Sequence of chain 1.C:
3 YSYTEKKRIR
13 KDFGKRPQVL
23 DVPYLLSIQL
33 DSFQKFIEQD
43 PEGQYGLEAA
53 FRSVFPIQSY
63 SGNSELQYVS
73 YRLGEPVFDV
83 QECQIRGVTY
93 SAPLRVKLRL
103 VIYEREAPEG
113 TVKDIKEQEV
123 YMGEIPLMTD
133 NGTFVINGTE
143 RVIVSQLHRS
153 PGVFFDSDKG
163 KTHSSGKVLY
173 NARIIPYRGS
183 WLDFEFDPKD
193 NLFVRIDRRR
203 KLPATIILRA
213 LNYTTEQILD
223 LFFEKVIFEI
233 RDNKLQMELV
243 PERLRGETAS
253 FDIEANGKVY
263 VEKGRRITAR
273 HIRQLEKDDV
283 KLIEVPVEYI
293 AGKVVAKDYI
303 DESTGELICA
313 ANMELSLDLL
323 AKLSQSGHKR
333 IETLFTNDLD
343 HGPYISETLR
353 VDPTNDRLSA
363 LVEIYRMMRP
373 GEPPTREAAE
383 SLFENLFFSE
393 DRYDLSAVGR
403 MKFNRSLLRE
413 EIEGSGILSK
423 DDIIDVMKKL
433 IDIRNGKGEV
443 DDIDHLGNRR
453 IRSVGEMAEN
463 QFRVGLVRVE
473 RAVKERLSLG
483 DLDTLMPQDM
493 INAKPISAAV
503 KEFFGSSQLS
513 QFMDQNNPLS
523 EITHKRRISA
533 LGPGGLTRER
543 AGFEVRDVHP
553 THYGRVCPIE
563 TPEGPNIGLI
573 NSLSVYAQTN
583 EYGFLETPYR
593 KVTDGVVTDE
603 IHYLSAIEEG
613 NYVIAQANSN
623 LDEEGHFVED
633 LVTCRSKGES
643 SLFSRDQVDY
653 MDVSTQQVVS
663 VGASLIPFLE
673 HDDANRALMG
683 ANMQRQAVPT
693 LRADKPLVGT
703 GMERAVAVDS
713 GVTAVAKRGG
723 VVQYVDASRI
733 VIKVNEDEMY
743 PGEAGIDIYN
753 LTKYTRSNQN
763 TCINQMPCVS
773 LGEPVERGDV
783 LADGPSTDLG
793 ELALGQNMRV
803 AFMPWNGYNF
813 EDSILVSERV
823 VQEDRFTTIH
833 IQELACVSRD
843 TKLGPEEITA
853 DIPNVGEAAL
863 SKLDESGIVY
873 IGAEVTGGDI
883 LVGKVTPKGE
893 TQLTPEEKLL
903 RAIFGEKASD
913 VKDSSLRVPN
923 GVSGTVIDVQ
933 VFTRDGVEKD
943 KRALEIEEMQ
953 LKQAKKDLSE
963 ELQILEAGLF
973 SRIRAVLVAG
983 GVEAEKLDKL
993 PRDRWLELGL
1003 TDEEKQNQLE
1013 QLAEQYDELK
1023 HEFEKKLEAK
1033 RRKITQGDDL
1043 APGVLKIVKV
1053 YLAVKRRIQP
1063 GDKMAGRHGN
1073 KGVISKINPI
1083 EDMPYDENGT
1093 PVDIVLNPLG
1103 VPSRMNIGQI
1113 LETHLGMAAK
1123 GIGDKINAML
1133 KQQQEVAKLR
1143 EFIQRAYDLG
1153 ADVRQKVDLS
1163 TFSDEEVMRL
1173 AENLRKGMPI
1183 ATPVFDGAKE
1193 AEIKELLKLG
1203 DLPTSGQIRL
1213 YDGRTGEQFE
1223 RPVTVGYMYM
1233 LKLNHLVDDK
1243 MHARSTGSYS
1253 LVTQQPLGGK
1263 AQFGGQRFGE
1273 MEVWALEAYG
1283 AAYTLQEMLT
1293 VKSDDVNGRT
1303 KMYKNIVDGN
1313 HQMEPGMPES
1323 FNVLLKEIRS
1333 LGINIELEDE

This protein binds this small molecule.
Small molecule (SMILES): C[C@H](CCC(=O)NCCC[N+](C)(C)CC(O)CS(=O)(=O)O)[C@H]1CC[C@H]2[C@@H]3[C@H](O)C[C@@H]4C[C@H](O)CC[C@]4(C)[C@H]3C[C@H](O)[C@]12C

Sequence of chain 1.A:
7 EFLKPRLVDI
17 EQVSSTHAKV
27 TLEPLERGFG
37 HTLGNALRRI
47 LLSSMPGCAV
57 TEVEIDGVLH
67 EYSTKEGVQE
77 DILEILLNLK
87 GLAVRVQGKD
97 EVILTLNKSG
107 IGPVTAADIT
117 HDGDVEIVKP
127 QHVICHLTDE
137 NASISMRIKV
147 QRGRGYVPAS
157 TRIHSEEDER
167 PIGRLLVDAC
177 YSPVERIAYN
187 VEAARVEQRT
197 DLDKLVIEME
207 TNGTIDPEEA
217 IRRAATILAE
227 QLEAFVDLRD

Binding-site contacts:
Ligand atom O2 contacts residue GLU962 of chain 1.C at 2.7 Å (salt-bridge).
Ligand atom O2 contacts residue TYR726 of chain 1.C at 4.4 Å.
Ligand atom O2 contacts residue ASP135 of chain 1.A at 4.1 Å.
Ligand atom C17 contacts residue TYR726 of chain 1.C at 4.3 Å (hydrophobic).
Ligand atom C1 contacts residue ILE966 of chain 1.C at 3.2 Å (hydrophobic).
Ligand atom C12 contacts residue TYR726 of chain 1.C at 4.0 Å (hydrophobic).
Ligand atom C13 contacts residue GLU962 of chain 1.C at 3.0 Å.
Ligand atom C8 contacts residue GLN725 of chain 1.C at 4.1 Å.
Ligand atom N2 contacts residue ARG976 of chain 1.C at 4.3 Å.
Ligand atom C21 contacts residue GLN725 of chain 1.C at 4.5 Å.
Ligand atom C3 contacts residue ILE966 of chain 1.C at 4.2 Å (hydrophobic).
Ligand atom C4 contacts residue ILE966 of chain 1.C at 4.2 Å (hydrophobic).
Ligand atom C29 contacts residue ARG976 of chain 1.C at 4.0 Å.
Ligand atom C2 contacts residue ILE966 of chain 1.C at 4.2 Å (hydrophobic).
Ligand atom O7 contacts residue ARG976 of chain 1.C at 2.6 Å (salt-bridge).
Ligand atom C11 contacts residue ILE966 of chain 1.C at 4.0 Å (hydrophobic).
Ligand atom C4 contacts residue ALA969 of chain 1.C at 4.3 Å (hydrophobic).
Ligand atom O4 contacts residue GLN725 of chain 1.C at 2.4 Å (h-bond).
Ligand atom O2 contacts residue GLU72 of chain 1.A at 4.4 Å.
Ligand atom C4 contacts residue GLN725 of chain 1.C at 3.6 Å.
Ligand atom S1 contacts residue ARG976 of chain 1.C at 4.1 Å.
Ligand atom C27 contacts residue ARG976 of chain 1.C at 4.1 Å.
Ligand atom C6 contacts residue GLN725 of chain 1.C at 3.9 Å.
Ligand atom C14 contacts residue ASP135 of chain 1.A at 4.2 Å.
Ligand atom C9 contacts residue GLN725 of chain 1.C at 3.3 Å.
Ligand atom C21 contacts residue ALA969 of chain 1.C at 3.4 Å (hydrophobic).
Ligand atom C12 contacts residue GLU962 of chain 1.C at 3.7 Å.
Ligand atom O4 contacts residue ILE966 of chain 1.C at 3.3 Å.
Ligand atom C16 contacts residue ASP135 of chain 1.A at 3.7 Å.
Ligand atom C19 contacts residue ILE966 of chain 1.C at 4.4 Å (hydrophobic).
Ligand atom C5 contacts residue GLN725 of chain 1.C at 3.8 Å.
Ligand atom O3 contacts residue TYR726 of chain 1.C at 3.3 Å.
Ligand atom C20 contacts residue GLN725 of chain 1.C at 4.4 Å.
Ligand atom C28 contacts residue ARG976 of chain 1.C at 4.3 Å.
Ligand atom C12 contacts residue ILE966 of chain 1.C at 4.0 Å (hydrophobic).
Ligand atom C14 contacts residue GLU962 of chain 1.C at 4.2 Å.